The small molecule below binds the protein below.
Small molecule (SMILES): C[C@](O)(CS(=O)(=O)c1ccc(F)cc1)C(=O)Nc1ccc(C#N)c(C(F)(F)F)c1

Binding-site contacts:
Ligand atom O10 contacts residue MET73 of chain 1.A at 3.5 Å.
Ligand atom F7A contacts residue PHE95 of chain 1.A at 3.5 Å.
Ligand atom F7C contacts residue MET76 of chain 1.A at 3.6 Å.
Ligand atom C19 contacts residue ILE230 of chain 1.A at 3.6 Å (hydrophobic).
Ligand atom C17 contacts residue LEU72 of chain 1.A at 3.8 Å (hydrophobic).
Ligand atom C16 contacts residue MET76 of chain 1.A at 3.6 Å (hydrophobic).
Ligand atom F7A contacts residue MET118 of chain 1.A at 3.7 Å.
Ligand atom C16 contacts residue MET73 of chain 1.A at 3.3 Å (hydrophobic).
Ligand atom C20 contacts residue MET226 of chain 1.A at 3.7 Å (hydrophobic).
Ligand atom C19 contacts residue ILE229 of chain 1.A at 3.8 Å (hydrophobic).
Ligand atom F18 contacts residue ILE229 of chain 1.A at 3.5 Å.
Ligand atom C8 contacts residue PHE95 of chain 1.A at 3.6 Å (hydrophobic).
Ligand atom O15 contacts residue MET226 of chain 1.A at 3.5 Å.
Ligand atom N8 contacts residue MET80 of chain 1.A at 3.4 Å.
Ligand atom C6 contacts residue LEU35 of chain 1.A at 3.2 Å (hydrophobic).
Ligand atom C11 contacts residue ASN36 of chain 1.A at 3.4 Å.
Ligand atom F7B contacts residue VAL77 of chain 1.A at 3.3 Å.
Ligand atom N8 contacts residue MET76 of chain 1.A at 3.7 Å.
Ligand atom C12 contacts residue THR208 of chain 1.A at 3.5 Å.
Ligand atom C13 contacts residue THR208 of chain 1.A at 3.4 Å.
Ligand atom C12 contacts residue ASN36 of chain 1.A at 3.5 Å.
Ligand atom C4 contacts residue PHE95 of chain 1.A at 3.7 Å (hydrophobic).
Ligand atom F18 contacts residue VAL234 of chain 1.A at 3.3 Å.
Ligand atom N8 contacts residue GLN42 of chain 1.A at 3.4 Å (h-bond).
Ligand atom C1 contacts residue LEU35 of chain 1.A at 3.6 Å (hydrophobic).
Ligand atom O11 contacts residue LEU35 of chain 1.A at 3.1 Å (h-bond).
Ligand atom C8 contacts residue GLN42 of chain 1.A at 3.6 Å.
Ligand atom C13 contacts residue ASN36 of chain 1.A at 3.7 Å.
Ligand atom O14 contacts residue GLY39 of chain 1.A at 3.5 Å.
Ligand atom C15 contacts residue MET226 of chain 1.A at 3.8 Å (hydrophobic).
Ligand atom F7C contacts residue PHE95 of chain 1.A at 3.6 Å.
Ligand atom C20 contacts residue ILE230 of chain 1.A at 3.6 Å (hydrophobic).
Ligand atom F7C contacts residue MET80 of chain 1.A at 3.6 Å.
Ligand atom N8 contacts residue ARG83 of chain 1.A at 2.9 Å (salt-bridge).
Ligand atom O11 contacts residue ASN36 of chain 1.A at 2.5 Å (h-bond).
Ligand atom C5 contacts residue LEU38 of chain 1.A at 3.6 Å (hydrophobic).
Ligand atom F7A contacts residue LEU204 of chain 1.A at 3.7 Å.
Ligand atom N9 contacts residue LEU35 of chain 1.A at 3.1 Å (h-bond).
Ligand atom F7B contacts residue MET76 of chain 1.A at 3.3 Å.
Ligand atom C17 contacts residue MET73 of chain 1.A at 3.5 Å (hydrophobic).

Sequence of chain 1.A:
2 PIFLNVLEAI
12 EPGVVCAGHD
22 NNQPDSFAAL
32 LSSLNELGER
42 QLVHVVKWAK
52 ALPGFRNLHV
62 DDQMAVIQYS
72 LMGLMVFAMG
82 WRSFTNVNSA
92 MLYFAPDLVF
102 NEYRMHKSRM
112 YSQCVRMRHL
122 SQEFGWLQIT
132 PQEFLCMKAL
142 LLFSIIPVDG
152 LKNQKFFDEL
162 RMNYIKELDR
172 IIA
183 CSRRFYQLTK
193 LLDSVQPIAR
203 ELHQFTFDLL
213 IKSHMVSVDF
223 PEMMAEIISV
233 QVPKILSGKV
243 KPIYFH